Binding-site contacts:
Ligand atom C1 contacts residue ASN350 of chain 1.C at 1.4 Å.
Ligand atom C2 contacts residue ASN350 of chain 1.C at 2.6 Å.
Ligand atom C7 contacts residue ASN350 of chain 1.C at 4.3 Å.
Ligand atom O7 contacts residue ILE272 of chain 1.C at 3.4 Å.
Ligand atom O5 contacts residue ASN350 of chain 1.C at 2.4 Å (h-bond).
Ligand atom C1 contacts residue ILE272 of chain 1.C at 3.9 Å (hydrophobic).
Ligand atom O6 contacts residue ASN368 of chain 1.C at 4.3 Å.
Ligand atom C6 contacts residue ASN350 of chain 1.C at 3.0 Å.
Ligand atom C3 contacts residue ASN350 of chain 1.C at 3.6 Å.
Ligand atom C8 contacts residue ILE272 of chain 1.C at 3.9 Å (hydrophobic).
Ligand atom N2 contacts residue ILE366 of chain 1.C at 4.4 Å.
Ligand atom O6 contacts residue ASN350 of chain 1.C at 3.5 Å (h-bond).
Ligand atom N2 contacts residue ILE272 of chain 1.C at 4.1 Å.
Ligand atom C5 contacts residue ASN350 of chain 1.C at 3.1 Å.
Ligand atom N2 contacts residue ASN350 of chain 1.C at 3.5 Å (h-bond).
Ligand atom O7 contacts residue ASN350 of chain 1.C at 4.4 Å.
Ligand atom C4 contacts residue ASN350 of chain 1.C at 3.6 Å.
Ligand atom C7 contacts residue ILE272 of chain 1.C at 3.5 Å (hydrophobic).

Sequence of chain 1.C:
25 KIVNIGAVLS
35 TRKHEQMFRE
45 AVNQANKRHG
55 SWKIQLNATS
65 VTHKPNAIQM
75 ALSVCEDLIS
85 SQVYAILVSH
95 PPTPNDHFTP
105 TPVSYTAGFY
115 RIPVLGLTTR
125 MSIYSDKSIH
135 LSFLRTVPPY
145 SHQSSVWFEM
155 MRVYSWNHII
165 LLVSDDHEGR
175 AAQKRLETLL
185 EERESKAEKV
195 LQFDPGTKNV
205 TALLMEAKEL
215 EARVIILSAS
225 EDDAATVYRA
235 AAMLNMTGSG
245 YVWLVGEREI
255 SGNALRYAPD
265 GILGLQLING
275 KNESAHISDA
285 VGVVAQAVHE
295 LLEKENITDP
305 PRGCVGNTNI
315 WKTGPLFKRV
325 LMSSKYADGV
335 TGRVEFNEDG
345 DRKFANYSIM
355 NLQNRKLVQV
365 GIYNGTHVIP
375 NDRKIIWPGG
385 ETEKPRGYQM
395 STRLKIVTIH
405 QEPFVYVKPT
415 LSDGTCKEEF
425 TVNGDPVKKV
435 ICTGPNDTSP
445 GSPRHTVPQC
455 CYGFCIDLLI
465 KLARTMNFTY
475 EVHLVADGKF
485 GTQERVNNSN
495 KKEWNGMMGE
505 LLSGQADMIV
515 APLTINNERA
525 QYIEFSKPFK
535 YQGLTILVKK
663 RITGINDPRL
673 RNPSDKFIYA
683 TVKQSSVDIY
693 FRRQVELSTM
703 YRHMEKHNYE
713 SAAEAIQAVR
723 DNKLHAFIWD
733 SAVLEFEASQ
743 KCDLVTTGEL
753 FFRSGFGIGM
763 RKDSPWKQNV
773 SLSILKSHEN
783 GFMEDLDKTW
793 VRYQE

This protein binds this small molecule.
Small molecule (SMILES): CC(=O)N[C@@H]1[C@@H](O)[C@H](O)[C@@H](CO)O[C@H]1O